A protein and the small-molecule ligand that binds it are described below.
Small molecule (SMILES): Nc1nc2c(ncn2[C@@H]2O[C@H](CO[P](=O)(O)O[P](=O)(O)NP(=O)(O)O)[C@@H](O)[C@H]2O)c(=O)[nH]1

Sequence of chain 1.C:
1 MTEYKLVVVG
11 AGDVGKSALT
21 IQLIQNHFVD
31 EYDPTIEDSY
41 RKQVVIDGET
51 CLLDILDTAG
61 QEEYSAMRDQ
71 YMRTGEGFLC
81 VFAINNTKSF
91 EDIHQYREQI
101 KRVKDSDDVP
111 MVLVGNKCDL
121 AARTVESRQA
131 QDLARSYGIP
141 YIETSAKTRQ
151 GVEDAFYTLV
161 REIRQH

Binding-site contacts:
Ligand atom C6 contacts residue ASP119 of chain 1.C at 3.6 Å.
Ligand atom O1B contacts residue MG1 of chain 1.M at 2.0 Å.
Ligand atom O1G contacts residue THR35 of chain 1.C at 3.0 Å (h-bond).
Ligand atom O3G contacts residue LYS16 of chain 1.C at 2.6 Å (salt-bridge).
Ligand atom O1G contacts residue MG1 of chain 1.M at 1.9 Å.
Ligand atom N2 contacts residue ASP119 of chain 1.C at 2.9 Å (salt-bridge).
Ligand atom N1 contacts residue ASP119 of chain 1.C at 2.7 Å (salt-bridge).
Ligand atom O1A contacts residue ALA18 of chain 1.C at 2.8 Å (h-bond).
Ligand atom N2 contacts residue LEU120 of chain 1.C at 3.5 Å.
Ligand atom O1A contacts residue SER17 of chain 1.C at 3.4 Å (h-bond).
Ligand atom C8 contacts residue ALA18 of chain 1.C at 3.5 Å (hydrophobic).
Ligand atom O3A contacts residue ASP13 of chain 1.C at 3.4 Å.
Ligand atom O2B contacts residue ASP13 of chain 1.C at 3.4 Å (salt-bridge).
Ligand atom PB contacts residue MG1 of chain 1.M at 3.3 Å.
Ligand atom O6 contacts residue LYS147 of chain 1.C at 3.6 Å (salt-bridge).
Ligand atom O3G contacts residue GLY12 of chain 1.C at 3.5 Å.
Ligand atom O3' contacts residue ASP30 of chain 1.C at 3.1 Å (salt-bridge).
Ligand atom O2' contacts residue PHE28 of chain 1.C at 3.3 Å.
Ligand atom N3B contacts residue ASP13 of chain 1.C at 3.0 Å (salt-bridge).
Ligand atom O2' contacts residue ASP30 of chain 1.C at 3.0 Å (salt-bridge).
Ligand atom O6 contacts residue SER145 of chain 1.C at 3.4 Å.
Ligand atom O6 contacts residue ASN116 of chain 1.C at 3.2 Å (h-bond).
Ligand atom O1B contacts residue SER17 of chain 1.C at 3.0 Å (h-bond).
Ligand atom N7 contacts residue ASN116 of chain 1.C at 3.1 Å (h-bond).
Ligand atom O2B contacts residue GLY15 of chain 1.C at 3.1 Å (h-bond).
Ligand atom O6 contacts residue ASP119 of chain 1.C at 3.5 Å (salt-bridge).
Ligand atom O3A contacts residue GLY15 of chain 1.C at 3.2 Å (h-bond).
Ligand atom C2 contacts residue ASP119 of chain 1.C at 3.6 Å.
Ligand atom O2G contacts residue PRO34 of chain 1.C at 3.6 Å.
Ligand atom O2B contacts residue LYS16 of chain 1.C at 2.6 Å (salt-bridge).
Ligand atom C5' contacts residue ASP13 of chain 1.C at 3.5 Å.
Ligand atom O2B contacts residue VAL14 of chain 1.C at 3.3 Å (h-bond).
Ligand atom N3B contacts residue MG1 of chain 1.M at 3.4 Å.
Ligand atom O2' contacts residue VAL29 of chain 1.C at 2.8 Å (h-bond).
Ligand atom O1A contacts residue GLY15 of chain 1.C at 3.3 Å.
Ligand atom O6 contacts residue ALA146 of chain 1.C at 2.8 Å (h-bond).
Ligand atom PG contacts residue MG1 of chain 1.M at 3.2 Å.
Ligand atom O3G contacts residue GLY60 of chain 1.C at 2.9 Å (h-bond).
Ligand atom O6 contacts residue LYS117 of chain 1.C at 3.3 Å.
Ligand atom O4' contacts residue LYS117 of chain 1.C at 3.3 Å (salt-bridge).